Sequence of chain 1.D:
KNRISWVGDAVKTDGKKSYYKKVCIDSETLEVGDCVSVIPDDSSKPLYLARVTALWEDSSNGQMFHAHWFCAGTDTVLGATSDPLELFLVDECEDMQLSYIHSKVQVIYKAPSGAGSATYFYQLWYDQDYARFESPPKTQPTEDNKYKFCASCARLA

A protein and the small-molecule ligand that binds it are described below.
Small molecule (SMILES): CC(C)C[C@H](NC(=O)[C@@H](NC(=O)[C@H](CCCCN(C)C)NC(=O)[C@H](CCCN=C(N)N)NC(=O)[C@H](CC1=NC=NC1)NC(=O)[C@H](C)N)C(C)C)C(=O)N[C@@H](CCCN=C(N)N)C(=O)N[C@@H](CC(=O)O)C(=O)N[C@@H](C)C=O

Binding-site contacts:
Ligand atom O contacts residue TYR101 of chain 1.D at 2.9 Å (h-bond).
Ligand atom CZ contacts residue TYR101 of chain 1.D at 3.6 Å (hydrophobic).
Ligand atom CA contacts residue GLU95 of chain 1.D at 3.8 Å.
Ligand atom CE contacts residue TYR49 of chain 1.D at 3.3 Å (hydrophobic).
Ligand atom CB contacts residue GLU95 of chain 1.D at 3.7 Å.
Ligand atom CA contacts residue TYR101 of chain 1.D at 3.7 Å (hydrophobic).
Ligand atom NE contacts residue ASP42 of chain 1.D at 3.7 Å.
Ligand atom NH2 contacts residue ILE40 of chain 1.D at 2.5 Å (h-bond).
Ligand atom N contacts residue ASP42 of chain 1.D at 3.5 Å (salt-bridge).
Ligand atom CB contacts residue TYR101 of chain 1.D at 3.6 Å (hydrophobic).
Ligand atom NH2 contacts residue TYR101 of chain 1.D at 3.7 Å.
Ligand atom CB contacts residue TYR101 of chain 1.D at 3.2 Å (hydrophobic).
Ligand atom CA contacts residue TYR101 of chain 1.D at 3.5 Å (hydrophobic).
Ligand atom CG1 contacts residue ASP42 of chain 1.D at 3.3 Å.
Ligand atom N contacts residue TYR101 of chain 1.D at 2.8 Å (h-bond).
Ligand atom C contacts residue GLU95 of chain 1.D at 3.8 Å.
Ligand atom CG contacts residue ASP42 of chain 1.D at 3.2 Å.
Ligand atom NH2 contacts residue GLU95 of chain 1.D at 2.7 Å (salt-bridge).
Ligand atom CA contacts residue ASP42 of chain 1.D at 3.7 Å.
Ligand atom CH2 contacts residue TYR49 of chain 1.D at 3.5 Å (hydrophobic).
Ligand atom CH1 contacts residue GLU93 of chain 1.D at 3.1 Å.
Ligand atom CD contacts residue GLU95 of chain 1.D at 3.7 Å.
Ligand atom CB contacts residue GLU95 of chain 1.D at 3.1 Å.
Ligand atom C contacts residue TYR101 of chain 1.D at 3.2 Å (hydrophobic).
Ligand atom N contacts residue ASP42 of chain 1.D at 3.3 Å (salt-bridge).
Ligand atom O contacts residue GLN98 of chain 1.D at 2.7 Å (h-bond).
Ligand atom CZ contacts residue ILE40 of chain 1.D at 3.4 Å (hydrophobic).
Ligand atom N contacts residue GLU95 of chain 1.D at 2.8 Å (salt-bridge).
Ligand atom CG contacts residue TYR49 of chain 1.D at 3.5 Å (hydrophobic).
Ligand atom CH1 contacts residue PHE71 of chain 1.D at 3.5 Å (hydrophobic).
Ligand atom NH1 contacts residue TYR101 of chain 1.D at 3.3 Å.
Ligand atom C contacts residue TYR101 of chain 1.D at 3.4 Å (hydrophobic).
Ligand atom C contacts residue GLU95 of chain 1.D at 3.7 Å.
Ligand atom NE contacts residue ILE40 of chain 1.D at 3.5 Å (h-bond).
Ligand atom N contacts residue TYR101 of chain 1.D at 3.5 Å (h-bond).
Ligand atom CH1 contacts residue TRP70 of chain 1.D at 3.6 Å (hydrophobic).
Ligand atom CA contacts residue GLU95 of chain 1.D at 3.5 Å.
Ligand atom C contacts residue GLN98 of chain 1.D at 3.7 Å.
Ligand atom O contacts residue GLU95 of chain 1.D at 3.6 Å.
Ligand atom N contacts residue GLU95 of chain 1.D at 2.9 Å (salt-bridge).